Sequence of chain 1.B:
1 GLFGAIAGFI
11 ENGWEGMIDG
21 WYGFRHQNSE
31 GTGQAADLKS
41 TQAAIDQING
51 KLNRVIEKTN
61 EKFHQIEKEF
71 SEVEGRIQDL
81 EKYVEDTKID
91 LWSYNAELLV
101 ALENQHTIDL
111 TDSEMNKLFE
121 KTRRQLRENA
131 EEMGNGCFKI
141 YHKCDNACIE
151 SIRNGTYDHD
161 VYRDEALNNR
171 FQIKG

Sequence of chain 1.A:
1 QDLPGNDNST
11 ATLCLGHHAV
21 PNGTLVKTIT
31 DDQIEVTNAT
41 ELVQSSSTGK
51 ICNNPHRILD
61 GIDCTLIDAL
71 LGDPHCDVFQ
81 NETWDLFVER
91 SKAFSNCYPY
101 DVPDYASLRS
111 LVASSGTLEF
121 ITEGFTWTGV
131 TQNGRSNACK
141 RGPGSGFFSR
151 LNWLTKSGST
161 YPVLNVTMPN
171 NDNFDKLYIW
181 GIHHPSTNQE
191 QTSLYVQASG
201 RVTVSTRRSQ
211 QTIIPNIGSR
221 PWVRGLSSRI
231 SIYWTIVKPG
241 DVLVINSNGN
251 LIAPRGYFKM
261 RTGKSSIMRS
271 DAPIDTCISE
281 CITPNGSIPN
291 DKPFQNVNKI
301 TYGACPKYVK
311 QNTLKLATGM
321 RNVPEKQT

Binding-site contacts:
Ligand atom C7 contacts residue ASN38 of chain 1.A at 3.5 Å.
Ligand atom C3 contacts residue ASN38 of chain 1.A at 3.7 Å.
Ligand atom C6 contacts residue THR40 of chain 1.A at 4.2 Å.
Ligand atom O5 contacts residue THR318 of chain 1.A at 2.9 Å (h-bond).
Ligand atom O5 contacts residue ASN38 of chain 1.A at 2.3 Å (h-bond).
Ligand atom C1 contacts residue THR318 of chain 1.A at 3.5 Å.
Ligand atom C5 contacts residue THR318 of chain 1.A at 4.1 Å.
Ligand atom C6 contacts residue THR318 of chain 1.A at 3.8 Å.
Ligand atom C5 contacts residue ASN38 of chain 1.A at 3.6 Å.
Ligand atom O7 contacts residue ASN38 of chain 1.A at 3.9 Å.
Ligand atom C2 contacts residue ASN38 of chain 1.A at 2.3 Å.
Ligand atom N2 contacts residue ASN38 of chain 1.A at 2.8 Å (h-bond).
Ligand atom C6 contacts residue LEU52 of chain 1.B at 3.6 Å (hydrophobic).
Ligand atom O6 contacts residue LEU52 of chain 1.B at 3.4 Å.
Ligand atom O5 contacts residue ALA39 of chain 1.A at 4.2 Å.
Ligand atom C1 contacts residue ALA39 of chain 1.A at 4.1 Å (hydrophobic).
Ligand atom C4 contacts residue ASN38 of chain 1.A at 4.2 Å.
Ligand atom C1 contacts residue ASN38 of chain 1.A at 1.4 Å.
Ligand atom C5 contacts residue THR40 of chain 1.A at 4.5 Å.
Ligand atom O6 contacts residue ASN49 of chain 1.B at 4.4 Å.
Ligand atom O6 contacts residue THR318 of chain 1.A at 3.5 Å.

This protein binds this small molecule.
Small molecule (SMILES): CC(=O)N[C@@H]1[C@@H](O)[C@H](O)[C@@H](CO)O[C@H]1O